Sequence of chain 1.A:
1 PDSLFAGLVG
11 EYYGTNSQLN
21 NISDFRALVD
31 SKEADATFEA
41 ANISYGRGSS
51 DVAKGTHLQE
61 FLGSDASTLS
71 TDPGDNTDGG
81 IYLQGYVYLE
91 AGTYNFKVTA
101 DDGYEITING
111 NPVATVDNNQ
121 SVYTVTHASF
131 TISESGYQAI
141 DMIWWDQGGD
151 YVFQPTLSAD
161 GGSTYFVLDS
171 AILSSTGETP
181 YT

Binding-site contacts:
Ligand atom O2 contacts residue GLY149 of chain 1.A at 3.5 Å.
Ligand atom C4 contacts residue FUC1 of chain 1.J at 0.0 Å.
Ligand atom C2 contacts residue FUC1 of chain 1.J at 0.0 Å.
Ligand atom C4 contacts residue GLN120 of chain 1.A at 3.7 Å.
Ligand atom C4 contacts residue CA1 of chain 1.C at 3.4 Å.
Ligand atom C3 contacts residue GLY148 of chain 1.A at 3.8 Å.
Ligand atom O3 contacts residue GLY149 of chain 1.A at 3.8 Å.
Ligand atom O4 contacts residue ASP102 of chain 1.A at 2.6 Å (salt-bridge).
Ligand atom O5 contacts residue FUC1 of chain 1.J at 0.0 Å (h-bond).
Ligand atom O4 contacts residue FUC1 of chain 1.J at 0.0 Å (h-bond).
Ligand atom C6 contacts residue ASP102 of chain 1.A at 3.5 Å.
Ligand atom C3 contacts residue ASP101 of chain 1.A at 3.3 Å.
Ligand atom O4 contacts residue GLN147 of chain 1.A at 3.2 Å (h-bond).
Ligand atom C4 contacts residue ASP102 of chain 1.A at 3.3 Å.
Ligand atom C6 contacts residue FUC1 of chain 1.J at 0.0 Å.
Ligand atom C6 contacts residue ASN119 of chain 1.A at 3.9 Å.
Ligand atom C5 contacts residue ASP102 of chain 1.A at 4.0 Å.
Ligand atom C5 contacts residue FUC1 of chain 1.J at 0.0 Å.
Ligand atom C2 contacts residue GLN147 of chain 1.A at 4.0 Å.
Ligand atom O3 contacts residue CA1 of chain 1.C at 2.5 Å.
Ligand atom C1 contacts residue FUC1 of chain 1.J at 0.1 Å.
Ligand atom C4 contacts residue SER121 of chain 1.A at 3.9 Å.
Ligand atom O2 contacts residue ASP150 of chain 1.A at 3.5 Å (salt-bridge).
Ligand atom O3 contacts residue GLY148 of chain 1.A at 3.2 Å (h-bond).
Ligand atom O2 contacts residue FUC1 of chain 1.J at 0.0 Å (h-bond).
Ligand atom O5 contacts residue GLN147 of chain 1.A at 3.5 Å (h-bond).
Ligand atom C2 contacts residue GLY148 of chain 1.A at 3.5 Å.
Ligand atom C6 contacts residue GLN120 of chain 1.A at 3.8 Å.
Ligand atom O4 contacts residue CA1 of chain 1.C at 2.5 Å.
Ligand atom O2 contacts residue GLY148 of chain 1.A at 4.0 Å.
Ligand atom O3 contacts residue ASP150 of chain 1.A at 2.9 Å (salt-bridge).
Ligand atom C3 contacts residue FUC1 of chain 1.J at 0.0 Å.
Ligand atom O4 contacts residue GLY148 of chain 1.A at 3.1 Å (h-bond).
Ligand atom C5 contacts residue SER121 of chain 1.A at 3.8 Å.
Ligand atom C4 contacts residue ASP101 of chain 1.A at 3.6 Å.
Ligand atom O1 contacts residue FUC1 of chain 1.J at 1.3 Å.
Ligand atom O3 contacts residue FUC1 of chain 1.J at 0.0 Å (h-bond).
Ligand atom O4 contacts residue ASP101 of chain 1.A at 3.4 Å (salt-bridge).
Ligand atom O3 contacts residue ASP101 of chain 1.A at 2.6 Å (salt-bridge).
Ligand atom C3 contacts residue CA1 of chain 1.C at 3.4 Å.

The small molecule below binds the protein below.
Small molecule (SMILES): C[C@@H]1O[C@H](O)[C@@H](O)[C@H](O)[C@@H]1O